Sequence of chain 1.D:
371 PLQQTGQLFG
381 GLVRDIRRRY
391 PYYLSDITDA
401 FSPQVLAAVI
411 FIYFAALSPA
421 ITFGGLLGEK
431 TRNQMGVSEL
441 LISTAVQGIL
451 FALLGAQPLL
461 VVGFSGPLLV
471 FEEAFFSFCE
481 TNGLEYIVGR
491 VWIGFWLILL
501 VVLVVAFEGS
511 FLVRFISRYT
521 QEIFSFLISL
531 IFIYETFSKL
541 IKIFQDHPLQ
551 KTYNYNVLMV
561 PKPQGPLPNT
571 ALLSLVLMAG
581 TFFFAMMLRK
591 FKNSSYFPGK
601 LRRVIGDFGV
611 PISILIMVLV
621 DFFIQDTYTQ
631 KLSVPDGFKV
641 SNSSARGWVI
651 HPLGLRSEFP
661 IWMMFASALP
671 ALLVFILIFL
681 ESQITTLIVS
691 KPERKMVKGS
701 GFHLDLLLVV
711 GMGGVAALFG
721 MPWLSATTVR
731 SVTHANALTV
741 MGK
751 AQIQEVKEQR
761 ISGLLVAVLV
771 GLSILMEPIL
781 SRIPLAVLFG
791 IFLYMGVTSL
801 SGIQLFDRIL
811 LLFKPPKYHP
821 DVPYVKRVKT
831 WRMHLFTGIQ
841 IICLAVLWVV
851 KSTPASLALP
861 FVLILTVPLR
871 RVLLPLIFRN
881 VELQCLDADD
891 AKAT

This small molecule binds to this protein.
Small molecule (SMILES): CC(C)CCC[C@@H](C)[C@H]1CC[C@H]2[C@@H]3CC=C4C[C@@H](O)CC[C@]4(C)[C@H]3CC[C@]12C

Binding-site contacts:
Ligand atom C18 contacts residue HIS834 of chain 1.D at 3.3 Å.
Ligand atom C17 contacts residue HIS834 of chain 1.D at 4.5 Å.
Ligand atom C23 contacts residue PIO1 of chain 1.L at 3.8 Å.
Ligand atom C27 contacts residue LEU812 of chain 1.D at 4.4 Å (hydrophobic).
Ligand atom C15 contacts residue PRO816 of chain 1.D at 4.5 Å (hydrophobic).
Ligand atom C16 contacts residue PIO1 of chain 1.L at 3.9 Å.
Ligand atom C20 contacts residue HIS834 of chain 1.D at 3.7 Å.
Ligand atom C18 contacts residue THR830 of chain 1.D at 4.0 Å.
Ligand atom C27 contacts residue PHE813 of chain 1.D at 4.3 Å (hydrophobic).
Ligand atom C18 contacts residue TRP831 of chain 1.D at 4.2 Å (hydrophobic).
Ligand atom C22 contacts residue HIS834 of chain 1.D at 4.3 Å.
Ligand atom C22 contacts residue PIO1 of chain 1.L at 4.0 Å.
Ligand atom C22 contacts residue LEU812 of chain 1.D at 4.1 Å (hydrophobic).
Ligand atom C19 contacts residue TRP831 of chain 1.D at 3.7 Å (hydrophobic).
Ligand atom C24 contacts residue LEU812 of chain 1.D at 3.5 Å (hydrophobic).
Ligand atom C15 contacts residue PIO1 of chain 1.L at 4.3 Å.
Ligand atom C11 contacts residue TRP831 of chain 1.D at 3.8 Å (hydrophobic).
Ligand atom C23 contacts residue LEU812 of chain 1.D at 4.3 Å (hydrophobic).
Ligand atom C24 contacts residue PIO1 of chain 1.L at 3.9 Å.